Binding-site contacts:
Ligand atom C6 contacts residue THR15 of chain 1.A at 4.4 Å.
Ligand atom C4 contacts residue ASP16 of chain 1.A at 4.2 Å.
Ligand atom C5 contacts residue TYR12 of chain 1.A at 4.4 Å (hydrophobic).
Ligand atom C2 contacts residue ASN14 of chain 1.A at 3.1 Å.
Ligand atom N1 contacts residue PRO13 of chain 1.A at 4.0 Å.
Ligand atom N3 contacts residue ILE17 of chain 1.A at 4.2 Å.
Ligand atom C6 contacts residue ASN14 of chain 1.A at 3.9 Å.
Ligand atom C4 contacts residue ASN14 of chain 1.A at 3.5 Å.
Ligand atom C6 contacts residue ASP16 of chain 1.A at 4.3 Å.
Ligand atom C8 contacts residue ASN14 of chain 1.A at 3.5 Å.
Ligand atom C2 contacts residue ILE17 of chain 1.A at 4.4 Å (hydrophobic).
Ligand atom N3 contacts residue ASP16 of chain 1.A at 3.4 Å.
Ligand atom N1 contacts residue ASN14 of chain 1.A at 3.4 Å.
Ligand atom C4 contacts residue ARG228 of chain 1.A at 3.2 Å.
Ligand atom N1 contacts residue ASP16 of chain 1.A at 3.6 Å.
Ligand atom C6 contacts residue PRO13 of chain 1.A at 4.2 Å (hydrophobic).
Ligand atom N3 contacts residue THR15 of chain 1.A at 4.0 Å.
Ligand atom C8 contacts residue ARG228 of chain 1.A at 3.7 Å.
Ligand atom N7 contacts residue TYR12 of chain 1.A at 4.4 Å.
Ligand atom C2 contacts residue ASP16 of chain 1.A at 3.0 Å.
Ligand atom N3 contacts residue ARG228 of chain 1.A at 3.4 Å (salt-bridge).
Ligand atom N9 contacts residue ASN14 of chain 1.A at 3.6 Å (h-bond).
Ligand atom C6 contacts residue TYR12 of chain 1.A at 4.2 Å (hydrophobic).
Ligand atom C5 contacts residue ASN14 of chain 1.A at 3.4 Å.
Ligand atom N7 contacts residue ASN14 of chain 1.A at 3.5 Å (h-bond).
Ligand atom N9 contacts residue ARG228 of chain 1.A at 2.6 Å (salt-bridge).
Ligand atom N3 contacts residue ASN14 of chain 1.A at 3.5 Å.
Ligand atom N6 contacts residue TYR12 of chain 1.A at 3.2 Å (h-bond).
Ligand atom C2 contacts residue THR15 of chain 1.A at 3.0 Å.
Ligand atom N6 contacts residue PRO13 of chain 1.A at 4.1 Å.
Ligand atom N1 contacts residue THR15 of chain 1.A at 3.3 Å (h-bond).

Sequence of chain 1.A:
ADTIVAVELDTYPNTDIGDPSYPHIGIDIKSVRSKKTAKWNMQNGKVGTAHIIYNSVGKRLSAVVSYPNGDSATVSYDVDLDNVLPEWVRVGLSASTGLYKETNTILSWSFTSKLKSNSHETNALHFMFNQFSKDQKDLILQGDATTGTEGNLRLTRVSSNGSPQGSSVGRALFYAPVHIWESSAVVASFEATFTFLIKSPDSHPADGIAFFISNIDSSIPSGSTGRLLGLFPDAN

This small molecule binds to this protein.
Small molecule (SMILES): Nc1ncnc2[nH]cnc12